Binding-site contacts:
Ligand atom C6 contacts residue ASN19 of chain 48.S at 4.1 Å.
Ligand atom C5 contacts residue ASN19 of chain 48.S at 3.4 Å.
Ligand atom N2 contacts residue ASN19 of chain 48.S at 4.1 Å.
Ligand atom C2 contacts residue ASN19 of chain 48.S at 3.4 Å.
Ligand atom C1 contacts residue ASN19 of chain 48.S at 1.9 Å.
Ligand atom C8 contacts residue TYR17 of chain 48.S at 4.2 Å (hydrophobic).
Ligand atom O6 contacts residue ASN19 of chain 48.S at 4.4 Å.
Ligand atom C3 contacts residue ASN19 of chain 48.S at 4.4 Å.
Ligand atom O5 contacts residue ASN19 of chain 48.S at 2.2 Å (h-bond).

The small molecule below binds the protein below.
Small molecule (SMILES): CC(=O)N[C@H]1[C@H](O[C@H]2[C@H](O)[C@@H](NC(C)=O)CO[C@@H]2CO)O[C@H](CO)[C@@H](O)[C@@H]1O

Sequence of chain 48.S:
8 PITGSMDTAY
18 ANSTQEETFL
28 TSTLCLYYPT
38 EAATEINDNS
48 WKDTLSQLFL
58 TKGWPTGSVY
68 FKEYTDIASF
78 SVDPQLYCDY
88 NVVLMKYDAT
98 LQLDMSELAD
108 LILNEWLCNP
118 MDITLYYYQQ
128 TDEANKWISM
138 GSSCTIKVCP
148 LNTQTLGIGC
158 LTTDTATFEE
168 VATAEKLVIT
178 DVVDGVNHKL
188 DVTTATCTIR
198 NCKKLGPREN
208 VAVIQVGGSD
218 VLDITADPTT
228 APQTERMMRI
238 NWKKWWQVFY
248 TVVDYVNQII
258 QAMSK